Sequence of chain 1.A:
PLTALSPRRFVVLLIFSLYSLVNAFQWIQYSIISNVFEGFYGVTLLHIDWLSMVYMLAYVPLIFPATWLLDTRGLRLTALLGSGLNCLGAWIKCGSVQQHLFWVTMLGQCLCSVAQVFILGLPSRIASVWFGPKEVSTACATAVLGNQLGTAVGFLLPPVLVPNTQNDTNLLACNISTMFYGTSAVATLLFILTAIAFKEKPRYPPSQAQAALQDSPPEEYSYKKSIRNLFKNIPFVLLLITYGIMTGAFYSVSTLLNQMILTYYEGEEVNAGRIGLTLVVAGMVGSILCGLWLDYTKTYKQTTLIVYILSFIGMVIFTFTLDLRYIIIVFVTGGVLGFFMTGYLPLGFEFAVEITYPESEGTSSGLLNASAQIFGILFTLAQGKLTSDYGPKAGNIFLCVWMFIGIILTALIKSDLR

Binding-site contacts:
Ligand atom CAD contacts residue TRP148 of chain 1.A at 3.5 Å (hydrophobic).
Ligand atom CAT contacts residue HIS145 of chain 1.A at 4.3 Å.
Ligand atom CAE contacts residue MET204 of chain 1.A at 3.8 Å (hydrophobic).
Ligand atom CAV contacts residue LEU144 of chain 1.A at 3.7 Å (hydrophobic).
Ligand atom CAA contacts residue VAL212 of chain 1.A at 4.4 Å (hydrophobic).
Ligand atom CBD contacts residue TRP148 of chain 1.A at 3.6 Å (hydrophobic).
Ligand atom CAL contacts residue HIS145 of chain 1.A at 3.9 Å.
Ligand atom CAV contacts residue TRP148 of chain 1.A at 4.5 Å (hydrophobic).
Ligand atom OAH contacts residue THR142 of chain 1.A at 3.7 Å.
Ligand atom OAF contacts residue THR142 of chain 1.A at 3.9 Å.
Ligand atom CAQ contacts residue LEU155 of chain 1.A at 4.2 Å (hydrophobic).
Ligand atom CBG contacts residue TRP148 of chain 1.A at 4.4 Å (hydrophobic).
Ligand atom CAE contacts residue VAL152 of chain 1.A at 3.9 Å (hydrophobic).
Ligand atom CAI contacts residue TRP148 of chain 1.A at 3.2 Å (hydrophobic).
Ligand atom CBB contacts residue CYS208 of chain 1.A at 4.4 Å (hydrophobic).
Ligand atom OAW contacts residue HIS145 of chain 1.A at 3.9 Å.
Ligand atom CAD contacts residue HIS145 of chain 1.A at 4.2 Å.
Ligand atom CBH contacts residue TRP148 of chain 1.A at 4.1 Å (hydrophobic).
Ligand atom CAA contacts residue CYS208 of chain 1.A at 3.9 Å (hydrophobic).
Ligand atom CAA contacts residue ALA156 of chain 1.A at 3.8 Å (hydrophobic).
Ligand atom CAE contacts residue TRP148 of chain 1.A at 4.0 Å (hydrophobic).
Ligand atom CAC contacts residue CYS208 of chain 1.A at 4.0 Å (hydrophobic).
Ligand atom CAK contacts residue TRP148 of chain 1.A at 3.3 Å (hydrophobic).
Ligand atom CAJ contacts residue CYS208 of chain 1.A at 3.9 Å (hydrophobic).
Ligand atom CAZ contacts residue TRP148 of chain 1.A at 3.8 Å (hydrophobic).
Ligand atom CAQ contacts residue TRP148 of chain 1.A at 3.8 Å (hydrophobic).
Ligand atom CBC contacts residue HIS145 of chain 1.A at 4.3 Å.
Ligand atom CAP contacts residue LEU155 of chain 1.A at 3.6 Å (hydrophobic).
Ligand atom CAX contacts residue THR142 of chain 1.A at 3.7 Å.
Ligand atom CBB contacts residue VAL152 of chain 1.A at 4.5 Å (hydrophobic).
Ligand atom CAR contacts residue HIS145 of chain 1.A at 3.5 Å.
Ligand atom CAP contacts residue TRP148 of chain 1.A at 4.4 Å (hydrophobic).
Ligand atom CAL contacts residue THR142 of chain 1.A at 4.3 Å.
Ligand atom CAO contacts residue LEU155 of chain 1.A at 4.5 Å (hydrophobic).

This small molecule binds to this protein.
Small molecule (SMILES): CC(C)CCC[C@@H](C)[C@H]1CC[C@H]2[C@@H]3CC=C4C[C@@H](OC(=O)CCC(=O)O)CC[C@]4(C)[C@H]3CC[C@]12C